This small molecule binds to this protein.
Small molecule (SMILES): O=C(O)COP(=O)(O)O

Sequence of chain 1.A:
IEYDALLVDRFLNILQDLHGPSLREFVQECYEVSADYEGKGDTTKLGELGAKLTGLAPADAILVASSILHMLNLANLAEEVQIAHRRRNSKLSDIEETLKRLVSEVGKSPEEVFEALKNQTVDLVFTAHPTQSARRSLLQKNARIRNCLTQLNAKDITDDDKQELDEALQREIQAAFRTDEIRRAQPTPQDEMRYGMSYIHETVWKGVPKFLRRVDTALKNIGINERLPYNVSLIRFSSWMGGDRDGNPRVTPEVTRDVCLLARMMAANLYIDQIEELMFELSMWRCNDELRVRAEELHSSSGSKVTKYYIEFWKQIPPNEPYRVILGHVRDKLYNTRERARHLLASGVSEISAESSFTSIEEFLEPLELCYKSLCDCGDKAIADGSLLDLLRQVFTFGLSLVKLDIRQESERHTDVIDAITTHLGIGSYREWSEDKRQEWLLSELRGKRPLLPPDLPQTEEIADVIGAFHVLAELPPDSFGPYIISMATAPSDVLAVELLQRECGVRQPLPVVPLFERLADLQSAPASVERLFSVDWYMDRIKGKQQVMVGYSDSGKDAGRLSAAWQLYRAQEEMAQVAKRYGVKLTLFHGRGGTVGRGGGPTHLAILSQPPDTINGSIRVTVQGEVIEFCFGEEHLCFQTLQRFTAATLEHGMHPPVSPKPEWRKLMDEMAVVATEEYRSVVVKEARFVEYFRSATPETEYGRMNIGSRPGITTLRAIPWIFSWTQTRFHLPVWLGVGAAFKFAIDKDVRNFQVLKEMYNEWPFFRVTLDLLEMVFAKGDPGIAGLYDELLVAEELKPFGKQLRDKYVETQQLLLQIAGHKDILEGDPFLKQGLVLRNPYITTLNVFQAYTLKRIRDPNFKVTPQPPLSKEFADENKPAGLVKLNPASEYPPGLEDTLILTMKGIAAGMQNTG

Binding-site contacts:
Ligand atom O1 contacts residue MET598 of chain 1.A at 3.8 Å.
Ligand atom O1 contacts residue GLN673 of chain 1.A at 3.8 Å.
Ligand atom C1 contacts residue GLY600 of chain 1.A at 4.4 Å.
Ligand atom O1P contacts residue ARG456 of chain 1.A at 4.4 Å.
Ligand atom O3P contacts residue ARG773 of chain 1.A at 4.1 Å.
Ligand atom O1P contacts residue SER602 of chain 1.A at 3.5 Å (h-bond).
Ligand atom C1 contacts residue GLN673 of chain 1.A at 4.1 Å.
Ligand atom C2 contacts residue GLU566 of chain 1.A at 4.0 Å.
Ligand atom O2 contacts residue GLN673 of chain 1.A at 4.0 Å.
Ligand atom O1P contacts residue HIS177 of chain 1.A at 3.5 Å (h-bond).
Ligand atom P contacts residue HIS177 of chain 1.A at 3.8 Å.
Ligand atom O2 contacts residue GLY600 of chain 1.A at 4.3 Å.
Ligand atom O4P contacts residue ASP603 of chain 1.A at 3.7 Å.
Ligand atom C1 contacts residue SER602 of chain 1.A at 3.4 Å.
Ligand atom O2 contacts residue GLY640 of chain 1.A at 2.7 Å (h-bond).
Ligand atom O1 contacts residue ARG641 of chain 1.A at 4.5 Å.
Ligand atom C2 contacts residue HIS177 of chain 1.A at 4.5 Å.
Ligand atom O2P contacts residue HIS177 of chain 1.A at 4.1 Å.
Ligand atom O2P contacts residue ARG773 of chain 1.A at 3.9 Å.
Ligand atom O1 contacts residue SER602 of chain 1.A at 4.5 Å.
Ligand atom O3P contacts residue ARG456 of chain 1.A at 2.8 Å (salt-bridge).
Ligand atom O2 contacts residue ARG641 of chain 1.A at 4.5 Å.
Ligand atom O2 contacts residue TYR601 of chain 1.A at 3.9 Å.
Ligand atom O4P contacts residue GLU566 of chain 1.A at 2.7 Å (salt-bridge).
Ligand atom O2 contacts residue SER602 of chain 1.A at 2.4 Å (h-bond).
Ligand atom O4P contacts residue ARG456 of chain 1.A at 3.8 Å.
Ligand atom O4P contacts residue ARG773 of chain 1.A at 4.3 Å.
Ligand atom O3P contacts residue HIS177 of chain 1.A at 3.2 Å (h-bond).
Ligand atom C2 contacts residue ARG456 of chain 1.A at 4.1 Å.
Ligand atom P contacts residue ARG773 of chain 1.A at 4.3 Å.
Ligand atom C2 contacts residue SER602 of chain 1.A at 3.8 Å.
Ligand atom C1 contacts residue GLY640 of chain 1.A at 3.3 Å.
Ligand atom P contacts residue GLU566 of chain 1.A at 4.1 Å.
Ligand atom P contacts residue ARG456 of chain 1.A at 3.9 Å.
Ligand atom O1 contacts residue GLY640 of chain 1.A at 3.2 Å.